Binding-site contacts:
Ligand atom C2 contacts residue ASN282 of chain 1.B at 3.4 Å.
Ligand atom N2 contacts residue GLU281 of chain 1.B at 3.2 Å (salt-bridge).
Ligand atom C2 contacts residue GLU281 of chain 1.B at 3.6 Å.
Ligand atom N2 contacts residue ASN282 of chain 1.B at 3.4 Å (h-bond).
Ligand atom C1 contacts residue ASN282 of chain 1.B at 3.3 Å.
Ligand atom O3 contacts residue GLU281 of chain 1.B at 4.0 Å.
Ligand atom C3 contacts residue GLU281 of chain 1.B at 4.4 Å.
Ligand atom C7 contacts residue ASN282 of chain 1.B at 4.3 Å.
Ligand atom C7 contacts residue GLU281 of chain 1.B at 4.1 Å.
Ligand atom O7 contacts residue GLU281 of chain 1.B at 4.1 Å.
Ligand atom O5 contacts residue ASN282 of chain 1.B at 3.7 Å.

This protein binds this small molecule.
Small molecule (SMILES): CC(=O)N[C@@H]1[C@@H](O)[C@H](O)[C@@H](CO)O[C@H]1O

Sequence of chain 1.B:
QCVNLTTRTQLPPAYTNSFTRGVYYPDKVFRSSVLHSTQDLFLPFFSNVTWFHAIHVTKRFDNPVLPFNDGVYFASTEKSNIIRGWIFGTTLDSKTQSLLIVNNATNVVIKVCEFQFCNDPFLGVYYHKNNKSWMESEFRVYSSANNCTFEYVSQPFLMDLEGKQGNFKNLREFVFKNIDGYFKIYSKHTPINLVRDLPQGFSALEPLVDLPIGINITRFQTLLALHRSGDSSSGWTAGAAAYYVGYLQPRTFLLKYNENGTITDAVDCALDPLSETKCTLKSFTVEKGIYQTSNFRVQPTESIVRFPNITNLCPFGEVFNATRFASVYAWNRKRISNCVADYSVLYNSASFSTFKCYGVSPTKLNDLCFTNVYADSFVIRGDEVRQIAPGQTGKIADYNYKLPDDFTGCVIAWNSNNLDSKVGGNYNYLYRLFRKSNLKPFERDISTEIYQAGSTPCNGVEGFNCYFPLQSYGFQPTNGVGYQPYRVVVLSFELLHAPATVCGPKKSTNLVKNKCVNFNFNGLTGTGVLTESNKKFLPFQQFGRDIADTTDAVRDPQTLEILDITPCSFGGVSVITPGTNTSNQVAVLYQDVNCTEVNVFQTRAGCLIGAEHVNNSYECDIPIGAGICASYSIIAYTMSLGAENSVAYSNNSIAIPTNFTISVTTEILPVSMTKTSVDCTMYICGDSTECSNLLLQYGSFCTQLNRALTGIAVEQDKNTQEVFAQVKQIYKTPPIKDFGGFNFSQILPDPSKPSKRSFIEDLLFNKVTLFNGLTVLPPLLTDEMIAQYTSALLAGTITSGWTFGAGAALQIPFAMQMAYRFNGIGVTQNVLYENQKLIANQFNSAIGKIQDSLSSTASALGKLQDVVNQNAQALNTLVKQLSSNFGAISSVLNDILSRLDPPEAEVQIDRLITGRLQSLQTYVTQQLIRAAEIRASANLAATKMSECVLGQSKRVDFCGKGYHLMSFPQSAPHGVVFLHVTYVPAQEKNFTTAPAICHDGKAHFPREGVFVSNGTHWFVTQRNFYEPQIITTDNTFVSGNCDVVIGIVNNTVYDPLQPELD